Sequence of chain 19.A:
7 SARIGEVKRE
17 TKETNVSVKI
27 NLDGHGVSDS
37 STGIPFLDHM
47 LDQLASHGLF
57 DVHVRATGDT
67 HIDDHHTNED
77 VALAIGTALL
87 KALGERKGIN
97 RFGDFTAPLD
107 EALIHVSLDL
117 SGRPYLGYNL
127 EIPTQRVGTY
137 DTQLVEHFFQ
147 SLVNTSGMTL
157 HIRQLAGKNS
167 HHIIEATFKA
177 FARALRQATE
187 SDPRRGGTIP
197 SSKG

Sequence of chain 24.A:
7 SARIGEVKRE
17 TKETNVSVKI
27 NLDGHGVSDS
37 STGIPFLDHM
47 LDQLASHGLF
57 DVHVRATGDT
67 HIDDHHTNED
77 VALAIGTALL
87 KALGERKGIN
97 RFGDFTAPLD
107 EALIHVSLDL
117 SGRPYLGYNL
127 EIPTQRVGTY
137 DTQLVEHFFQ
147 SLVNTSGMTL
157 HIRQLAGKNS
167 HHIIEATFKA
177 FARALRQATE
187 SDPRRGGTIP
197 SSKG

A small-molecule ligand and the protein it binds are described below.
Small molecule (SMILES): O=P(O)(O)C[C@@H](O)Cn1cncn1

Sequence of chain 22.A:
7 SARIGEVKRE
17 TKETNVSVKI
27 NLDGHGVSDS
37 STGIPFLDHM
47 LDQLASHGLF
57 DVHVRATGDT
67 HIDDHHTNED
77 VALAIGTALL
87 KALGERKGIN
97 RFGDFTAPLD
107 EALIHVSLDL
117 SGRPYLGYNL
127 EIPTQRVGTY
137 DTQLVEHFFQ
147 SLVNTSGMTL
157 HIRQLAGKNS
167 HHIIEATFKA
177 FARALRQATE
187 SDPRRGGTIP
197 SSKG

Binding-site contacts:
Ligand atom O13 contacts residue HIS72 of chain 19.A at 3.2 Å (h-bond).
Ligand atom C5 contacts residue MN1 of chain 22.C at 3.2 Å.
Ligand atom C3 contacts residue MN1 of chain 22.C at 3.2 Å.
Ligand atom O11 contacts residue ARG119 of chain 22.A at 2.9 Å (salt-bridge).
Ligand atom N1 contacts residue HIS167 of chain 24.A at 3.1 Å (h-bond).
Ligand atom N4 contacts residue 5LD1 of chain 22.E at 0.1 Å (h-bond).
Ligand atom O13 contacts residue GLU171 of chain 24.A at 3.4 Å (salt-bridge).
Ligand atom P9 contacts residue 5LD1 of chain 22.E at 0.2 Å.
Ligand atom N1 contacts residue GLU171 of chain 24.A at 3.1 Å (salt-bridge).
Ligand atom O10 contacts residue 5LD1 of chain 22.E at 0.5 Å (h-bond).
Ligand atom C7 contacts residue GLU19 of chain 19.A at 3.4 Å.
Ligand atom N1 contacts residue MN1 of chain 22.B at 2.2 Å.
Ligand atom O12 contacts residue ARG97 of chain 22.A at 2.8 Å (salt-bridge).
Ligand atom C5 contacts residue HIS167 of chain 24.A at 3.3 Å.
Ligand atom O10 contacts residue LYS175 of chain 24.A at 2.8 Å (salt-bridge).
Ligand atom N4 contacts residue MN1 of chain 22.C at 2.2 Å.
Ligand atom O12 contacts residue SER197 of chain 22.A at 2.6 Å (h-bond).
Ligand atom N4 contacts residue HIS71 of chain 19.A at 3.0 Å (h-bond).
Ligand atom O11 contacts residue 5LD1 of chain 22.E at 0.1 Å (h-bond).
Ligand atom O13 contacts residue MN1 of chain 22.B at 2.4 Å.
Ligand atom O10 contacts residue ARG97 of chain 22.A at 2.8 Å (salt-bridge).
Ligand atom N2 contacts residue MN1 of chain 22.B at 3.3 Å.
Ligand atom O10 contacts residue ARG119 of chain 22.A at 3.0 Å (salt-bridge).
Ligand atom N1 contacts residue 5LD1 of chain 22.E at 0.4 Å (h-bond).
Ligand atom C6 contacts residue GLU171 of chain 24.A at 3.2 Å.
Ligand atom O12 contacts residue 5LD1 of chain 22.E at 0.3 Å (h-bond).
Ligand atom C5 contacts residue HIS71 of chain 19.A at 3.1 Å.
Ligand atom C8 contacts residue 5LD1 of chain 22.E at 0.3 Å.
Ligand atom O11 contacts residue LYS199 of chain 22.A at 2.6 Å (salt-bridge).
Ligand atom C6 contacts residue 5LD1 of chain 22.E at 1.4 Å.
Ligand atom C3 contacts residue 5LD1 of chain 22.E at 0.6 Å.
Ligand atom O13 contacts residue GLU19 of chain 19.A at 2.7 Å (salt-bridge).
Ligand atom C7 contacts residue 5LD1 of chain 22.E at 0.5 Å.
Ligand atom C5 contacts residue 5LD1 of chain 22.E at 0.3 Å.
Ligand atom N2 contacts residue 5LD1 of chain 22.E at 0.8 Å (h-bond).
Ligand atom N4 contacts residue HIS168 of chain 24.A at 3.3 Å (h-bond).
Ligand atom N1 contacts residue HIS72 of chain 19.A at 3.3 Å (h-bond).
Ligand atom O13 contacts residue 5LD1 of chain 22.E at 0.7 Å (h-bond).
Ligand atom C5 contacts residue MN1 of chain 22.B at 3.3 Å.
Ligand atom N4 contacts residue GLU75 of chain 19.A at 3.1 Å (salt-bridge).